Binding-site contacts:
Ligand atom N2 contacts residue ASN27 of chain 1.C at 2.7 Å (h-bond).
Ligand atom O6 contacts residue GLN19 of chain 1.C at 4.0 Å.
Ligand atom O5 contacts residue ASN27 of chain 1.C at 2.2 Å (h-bond).
Ligand atom C4 contacts residue ASN27 of chain 1.C at 4.1 Å.
Ligand atom C1 contacts residue GLN19 of chain 1.C at 4.2 Å.
Ligand atom C3 contacts residue ASN27 of chain 1.C at 3.6 Å.
Ligand atom O7 contacts residue ASN27 of chain 1.C at 4.2 Å.
Ligand atom C7 contacts residue ASN27 of chain 1.C at 3.6 Å.
Ligand atom C5 contacts residue ASN27 of chain 1.C at 3.5 Å.
Ligand atom C8 contacts residue ASN27 of chain 1.C at 4.5 Å.
Ligand atom O5 contacts residue GLN19 of chain 1.C at 3.7 Å.
Ligand atom C1 contacts residue ASN27 of chain 1.C at 1.4 Å.
Ligand atom C2 contacts residue ASN27 of chain 1.C at 2.2 Å.
Ligand atom C8 contacts residue LYS26 of chain 1.C at 4.4 Å.

Sequence of chain 1.C:
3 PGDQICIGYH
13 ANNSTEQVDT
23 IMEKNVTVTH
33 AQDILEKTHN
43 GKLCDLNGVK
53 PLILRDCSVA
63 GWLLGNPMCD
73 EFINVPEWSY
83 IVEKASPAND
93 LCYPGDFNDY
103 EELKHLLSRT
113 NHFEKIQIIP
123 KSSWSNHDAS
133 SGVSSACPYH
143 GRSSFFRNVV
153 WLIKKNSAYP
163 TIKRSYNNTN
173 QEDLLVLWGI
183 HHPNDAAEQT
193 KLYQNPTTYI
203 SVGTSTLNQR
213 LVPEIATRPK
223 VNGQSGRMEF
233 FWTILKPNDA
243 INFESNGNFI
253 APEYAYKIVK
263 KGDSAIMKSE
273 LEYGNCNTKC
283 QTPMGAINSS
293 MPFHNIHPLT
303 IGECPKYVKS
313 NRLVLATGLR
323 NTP

A small-molecule ligand and the protein it binds are described below.
Small molecule (SMILES): CC(=O)N[C@@H]1[C@@H](O)[C@H](O)[C@@H](CO)O[C@H]1O